Sequence of chain 1.I:
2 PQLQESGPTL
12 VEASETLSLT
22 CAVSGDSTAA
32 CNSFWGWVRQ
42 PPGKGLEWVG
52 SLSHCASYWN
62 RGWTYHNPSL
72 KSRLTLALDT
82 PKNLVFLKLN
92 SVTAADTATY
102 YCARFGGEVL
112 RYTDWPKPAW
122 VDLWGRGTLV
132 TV

The protein below binds the small molecule below.
Small molecule (SMILES): CC(=O)N[C@H]1[C@H](O[C@H]2[C@H](O)[C@@H](NC(C)=O)CO[C@@H]2CO)O[C@H](CO)[C@@H](O[C@@H]2O[C@H](CO[C@H]3O[C@H](CO)[C@@H](O)[C@H](O[C@H]4O[C@H](CO)[C@@H](O)[C@H](O)[C@@H]4O)[C@@H]3O)[C@@H](O)[C@H](O[C@H]3O[C@H](CO)[C@@H](O)[C@H](O)[C@@H]3O[C@H]3O[C@H](CO)[C@@H](O)[C@H](O)[C@@H]3O)[C@@H]2O)[C@@H]1O

Binding-site contacts:
Ligand atom O7 contacts residue ALA57 of chain 1.I at 4.0 Å.
Ligand atom O4 contacts residue THR81 of chain 1.I at 4.0 Å.
Ligand atom O6 contacts residue HIS55 of chain 1.I at 3.1 Å.
Ligand atom C4 contacts residue THR81 of chain 1.I at 3.6 Å.
Ligand atom C8 contacts residue ASN271 of chain 1.D at 4.0 Å.
Ligand atom C8 contacts residue ALA57 of chain 1.I at 2.8 Å (hydrophobic).
Ligand atom O5 contacts residue ASN271 of chain 1.D at 2.2 Å (h-bond).
Ligand atom C7 contacts residue ALA30 of chain 1.I at 3.5 Å (hydrophobic).
Ligand atom O5 contacts residue HIS55 of chain 1.I at 3.8 Å.
Ligand atom O3 contacts residue ALA57 of chain 1.I at 3.1 Å (h-bond).
Ligand atom C6 contacts residue HIS55 of chain 1.I at 3.5 Å.
Ligand atom C5 contacts residue HIS55 of chain 1.I at 3.5 Å.
Ligand atom C5 contacts residue THR81 of chain 1.I at 3.9 Å.
Ligand atom C2 contacts residue THR81 of chain 1.I at 3.8 Å.
Ligand atom O6 contacts residue SER28 of chain 1.I at 3.8 Å.
Ligand atom O3 contacts residue CYS56 of chain 1.I at 3.5 Å.
Ligand atom N2 contacts residue ALA57 of chain 1.I at 2.1 Å (h-bond).
Ligand atom C7 contacts residue ASN271 of chain 1.D at 3.4 Å.
Ligand atom N2 contacts residue ASN271 of chain 1.D at 2.7 Å (h-bond).
Ligand atom C4 contacts residue CYS32 of chain 1.I at 3.8 Å (hydrophobic).
Ligand atom C2 contacts residue ASN271 of chain 1.D at 2.2 Å.
Ligand atom O3 contacts residue ALA30 of chain 1.I at 3.3 Å.
Ligand atom C6 contacts residue SER28 of chain 1.I at 2.8 Å.
Ligand atom C2 contacts residue ALA57 of chain 1.I at 3.1 Å (hydrophobic).
Ligand atom O3 contacts residue HIS55 of chain 1.I at 3.2 Å (h-bond).
Ligand atom C5 contacts residue SER28 of chain 1.I at 3.8 Å.
Ligand atom C7 contacts residue ALA57 of chain 1.I at 2.8 Å (hydrophobic).
Ligand atom O7 contacts residue ALA31 of chain 1.I at 3.7 Å.
Ligand atom C5 contacts residue ASN271 of chain 1.D at 3.5 Å.
Ligand atom C1 contacts residue ASN271 of chain 1.D at 1.4 Å.
Ligand atom O2 contacts residue THR81 of chain 1.I at 2.8 Å (h-bond).
Ligand atom C6 contacts residue HIS55 of chain 1.I at 3.4 Å.
Ligand atom O7 contacts residue ALA30 of chain 1.I at 2.5 Å (h-bond).
Ligand atom O5 contacts residue THR81 of chain 1.I at 3.4 Å (h-bond).
Ligand atom O5 contacts residue SER28 of chain 1.I at 3.5 Å (h-bond).
Ligand atom C3 contacts residue ALA30 of chain 1.I at 3.6 Å (hydrophobic).
Ligand atom C4 contacts residue ASN271 of chain 1.D at 3.9 Å.
Ligand atom C8 contacts residue SER58 of chain 1.I at 3.9 Å.
Ligand atom C3 contacts residue ASN271 of chain 1.D at 3.5 Å.
Ligand atom C6 contacts residue CYS32 of chain 1.I at 3.9 Å (hydrophobic).

Sequence of chain 1.D:
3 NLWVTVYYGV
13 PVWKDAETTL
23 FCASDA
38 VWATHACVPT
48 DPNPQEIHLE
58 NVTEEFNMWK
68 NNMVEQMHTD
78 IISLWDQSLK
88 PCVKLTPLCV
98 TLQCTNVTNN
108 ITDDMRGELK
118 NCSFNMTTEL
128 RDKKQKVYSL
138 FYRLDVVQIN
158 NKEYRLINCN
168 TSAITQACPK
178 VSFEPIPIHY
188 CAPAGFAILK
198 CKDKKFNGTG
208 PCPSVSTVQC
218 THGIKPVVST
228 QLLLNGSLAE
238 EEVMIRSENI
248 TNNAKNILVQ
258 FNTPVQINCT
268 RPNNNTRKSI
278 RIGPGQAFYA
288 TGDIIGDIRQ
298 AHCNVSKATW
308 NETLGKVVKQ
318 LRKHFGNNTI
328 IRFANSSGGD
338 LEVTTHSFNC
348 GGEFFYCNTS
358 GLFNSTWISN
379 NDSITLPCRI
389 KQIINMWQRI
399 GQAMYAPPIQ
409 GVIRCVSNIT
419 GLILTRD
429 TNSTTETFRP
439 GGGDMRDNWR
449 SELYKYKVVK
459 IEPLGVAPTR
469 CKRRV